A small-molecule ligand and the protein it binds are described below.
Small molecule (SMILES): Nc1ccn([C@H]2C[C@H](O[P](=O)(O)OC[C@H]3O[C@@H](n4cnc5c(N)ncnc54)C[C@@H]3O[P](=O)(O)OC[C@H]3O[C@@H](n4cnc5c(N)ncnc54)C[C@@H]3O[P](=O)(O)OC[C@H]3O[C@@H](n4ccc(N)nc4=O)C[C@@H]3O[P](=O)(O)OC[C@H]3O[C@@H](n4ccc(N)nc4=O)C[C@@H]3O[P](=O)(O)OC[C@H]3O[C@@H](n4cnc5c(N)ncnc54)C[C@@H]3O[P](=O)(O)OC[C@H]3O[C@@H](n4ccc(N)nc4=O)C[C@@H]3O)[C@@H](COP(=O)=O)O2)c(=O)n1

Sequence of chain 1.O:
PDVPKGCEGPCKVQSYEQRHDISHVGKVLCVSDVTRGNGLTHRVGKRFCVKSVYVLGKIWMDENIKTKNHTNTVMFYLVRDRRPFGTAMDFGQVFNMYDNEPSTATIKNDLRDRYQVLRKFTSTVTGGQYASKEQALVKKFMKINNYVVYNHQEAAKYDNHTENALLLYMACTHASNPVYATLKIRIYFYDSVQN

Sequence of chain 5.S:
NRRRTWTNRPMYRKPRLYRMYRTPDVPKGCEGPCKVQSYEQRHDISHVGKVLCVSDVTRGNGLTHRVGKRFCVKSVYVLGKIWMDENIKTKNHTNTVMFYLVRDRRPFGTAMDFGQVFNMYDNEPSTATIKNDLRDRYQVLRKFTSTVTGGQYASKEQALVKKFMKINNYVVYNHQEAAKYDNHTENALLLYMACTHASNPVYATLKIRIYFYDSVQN

Sequence of chain 5.U:
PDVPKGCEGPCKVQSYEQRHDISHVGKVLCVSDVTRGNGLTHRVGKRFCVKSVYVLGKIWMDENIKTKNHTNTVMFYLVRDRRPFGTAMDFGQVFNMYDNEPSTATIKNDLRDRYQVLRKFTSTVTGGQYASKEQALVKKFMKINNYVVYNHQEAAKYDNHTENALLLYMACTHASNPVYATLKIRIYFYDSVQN

Binding-site contacts:
Ligand atom OP2 contacts residue ASN195 of chain 1.O at 3.6 Å.
Ligand atom C5' contacts residue ARG103 of chain 5.S at 3.4 Å.
Ligand atom N7 contacts residue PHE141 of chain 5.U at 3.5 Å.
Ligand atom O2 contacts residue TYR188 of chain 5.U at 3.1 Å.
Ligand atom OP2 contacts residue ARG186 of chain 5.U at 3.0 Å (salt-bridge).
Ligand atom N1 contacts residue PHE141 of chain 5.U at 3.4 Å.
Ligand atom OP2 contacts residue TYR188 of chain 5.U at 2.7 Å (h-bond).
Ligand atom OP1 contacts residue ARG105 of chain 5.S at 2.9 Å (salt-bridge).
Ligand atom N4 contacts residue LYS51 of chain 5.U at 3.4 Å.
Ligand atom N3 contacts residue PHE141 of chain 5.U at 3.6 Å.
Ligand atom C5 contacts residue PHE141 of chain 5.U at 3.4 Å (hydrophobic).
Ligand atom N6 contacts residue PHE141 of chain 5.U at 3.4 Å.
Ligand atom O5' contacts residue ARG135 of chain 5.S at 3.4 Å.
Ligand atom C6 contacts residue PHE141 of chain 5.U at 3.4 Å (hydrophobic).
Ligand atom C2 contacts residue PHE141 of chain 5.U at 3.5 Å (hydrophobic).
Ligand atom C5' contacts residue ARG47 of chain 1.O at 3.5 Å.
Ligand atom O4' contacts residue ARG103 of chain 5.S at 3.4 Å (salt-bridge).
Ligand atom O3' contacts residue LEU141 of chain 5.S at 3.5 Å (h-bond).
Ligand atom OP1 contacts residue ARG135 of chain 5.S at 3.1 Å (salt-bridge).
Ligand atom P contacts residue TYR188 of chain 5.U at 3.4 Å.
Ligand atom OP1 contacts residue ASP136 of chain 5.S at 2.8 Å (salt-bridge).
Ligand atom N4 contacts residue SER52 of chain 5.U at 3.6 Å (h-bond).
Ligand atom C3' contacts residue TYR188 of chain 5.U at 3.2 Å (hydrophobic).
Ligand atom C5 contacts residue TYR190 of chain 5.U at 3.6 Å (hydrophobic).
Ligand atom O3' contacts residue ARG105 of chain 5.S at 3.4 Å (salt-bridge).
Ligand atom P contacts residue ARG47 of chain 1.O at 3.6 Å.
Ligand atom O3' contacts residue ASN195 of chain 1.O at 3.4 Å (h-bond).
Ligand atom C2' contacts residue ASN195 of chain 1.O at 3.6 Å.
Ligand atom C4 contacts residue PHE141 of chain 5.U at 3.4 Å (hydrophobic).
Ligand atom OP1 contacts residue ARG142 of chain 5.S at 3.5 Å.
Ligand atom OP2 contacts residue TYR54 of chain 5.U at 2.6 Å (h-bond).
Ligand atom C2' contacts residue TYR188 of chain 5.U at 3.1 Å (hydrophobic).
Ligand atom C2' contacts residue CYS11 of chain 5.U at 3.6 Å (hydrophobic).
Ligand atom O3' contacts residue TYR188 of chain 5.U at 2.9 Å (h-bond).
Ligand atom OP1 contacts residue LYS143 of chain 5.S at 3.0 Å (salt-bridge).
Ligand atom OP1 contacts residue ARG47 of chain 1.O at 3.2 Å (salt-bridge).
Ligand atom O3' contacts residue ARG47 of chain 1.O at 3.5 Å (salt-bridge).
Ligand atom C5' contacts residue LYS143 of chain 5.S at 3.6 Å.
Ligand atom OP2 contacts residue ASN195 of chain 1.O at 2.9 Å (h-bond).
Ligand atom OP2 contacts residue LYS143 of chain 5.S at 2.9 Å (salt-bridge).